Sequence of chain 1.B:
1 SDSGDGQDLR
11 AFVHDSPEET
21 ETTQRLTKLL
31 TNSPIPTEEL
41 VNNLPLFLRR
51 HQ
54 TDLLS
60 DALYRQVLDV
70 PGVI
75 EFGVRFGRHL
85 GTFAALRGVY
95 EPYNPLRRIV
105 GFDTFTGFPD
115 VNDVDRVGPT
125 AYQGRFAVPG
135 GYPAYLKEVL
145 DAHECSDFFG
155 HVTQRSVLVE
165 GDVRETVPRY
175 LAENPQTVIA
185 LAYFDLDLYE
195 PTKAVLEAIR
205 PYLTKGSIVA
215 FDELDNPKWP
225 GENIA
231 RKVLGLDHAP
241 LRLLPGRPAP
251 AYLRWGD

A small-molecule ligand and the protein it binds are described below.
Small molecule (SMILES): N[C@@H](CCC(=O)O)C(=O)O

Binding-site contacts:
Ligand atom C contacts residue GLU217 of chain 1.B at 3.7 Å.
Ligand atom O contacts residue ASP216 of chain 1.B at 3.3 Å (salt-bridge).
Ligand atom CB contacts residue GLU217 of chain 1.B at 4.1 Å.
Ligand atom O contacts residue EDO1 of chain 1.R at 4.0 Å.
Ligand atom N contacts residue ASP191 of chain 1.B at 4.0 Å.
Ligand atom CG contacts residue TRP223 of chain 1.B at 4.1 Å (hydrophobic).
Ligand atom OE2 contacts residue LYS222 of chain 1.B at 3.4 Å (salt-bridge).
Ligand atom CA contacts residue GLU217 of chain 1.B at 3.7 Å.
Ligand atom N contacts residue GLU217 of chain 1.B at 2.8 Å (salt-bridge).
Ligand atom CD contacts residue LYS222 of chain 1.B at 4.4 Å.
Ligand atom C contacts residue ASP216 of chain 1.B at 3.9 Å.
Ligand atom N contacts residue ASP216 of chain 1.B at 2.6 Å (salt-bridge).
Ligand atom CA contacts residue ASP216 of chain 1.B at 3.7 Å.
Ligand atom O contacts residue NA1 of chain 1.Q at 2.9 Å (h-bond).
Ligand atom N contacts residue ASP189 of chain 1.B at 3.6 Å (salt-bridge).
Ligand atom CD contacts residue TRP223 of chain 1.B at 3.6 Å (hydrophobic).
Ligand atom OE2 contacts residue TRP223 of chain 1.B at 2.9 Å (h-bond).
Ligand atom CG contacts residue GLU217 of chain 1.B at 3.4 Å.
Ligand atom CD contacts residue PHE130 of chain 1.B at 4.2 Å (hydrophobic).
Ligand atom C contacts residue NA1 of chain 1.Q at 4.1 Å.
Ligand atom CB contacts residue PHE130 of chain 1.B at 4.1 Å (hydrophobic).
Ligand atom OE1 contacts residue TRP223 of chain 1.B at 4.4 Å.
Ligand atom N contacts residue NA1 of chain 1.Q at 4.0 Å.
Ligand atom O contacts residue GLU217 of chain 1.B at 3.1 Å (salt-bridge).
Ligand atom OE1 contacts residue PHE130 of chain 1.B at 3.4 Å.